Binding-site contacts:
Ligand atom C3 contacts residue ASN193 of chain 1.C at 3.9 Å.
Ligand atom C6 contacts residue GLN282 of chain 1.C at 4.3 Å.
Ligand atom O5 contacts residue THR195 of chain 1.C at 3.7 Å.
Ligand atom N2 contacts residue ASN193 of chain 1.C at 3.1 Å (h-bond).
Ligand atom C4 contacts residue ASN193 of chain 1.C at 4.2 Å.
Ligand atom O6 contacts residue PHE196 of chain 1.C at 4.5 Å.
Ligand atom O7 contacts residue ASN193 of chain 1.C at 3.6 Å.
Ligand atom O6 contacts residue GLU283 of chain 1.C at 3.2 Å.
Ligand atom C5 contacts residue THR195 of chain 1.C at 3.6 Å.
Ligand atom O5 contacts residue ASN193 of chain 1.C at 2.4 Å (h-bond).
Ligand atom C7 contacts residue ASN193 of chain 1.C at 3.3 Å.
Ligand atom C2 contacts residue ASN193 of chain 1.C at 2.5 Å.
Ligand atom C1 contacts residue THR195 of chain 1.C at 3.4 Å.
Ligand atom N2 contacts residue THR195 of chain 1.C at 4.3 Å.
Ligand atom C6 contacts residue PHE196 of chain 1.C at 4.1 Å (hydrophobic).
Ligand atom C2 contacts residue THR195 of chain 1.C at 4.3 Å.
Ligand atom O5 contacts residue GLN282 of chain 1.C at 3.7 Å.
Ligand atom C1 contacts residue GLN282 of chain 1.C at 4.5 Å.
Ligand atom C1 contacts residue ASN193 of chain 1.C at 1.4 Å.
Ligand atom C6 contacts residue GLU283 of chain 1.C at 4.1 Å.
Ligand atom C8 contacts residue ASN193 of chain 1.C at 4.0 Å.
Ligand atom C6 contacts residue THR195 of chain 1.C at 4.1 Å.
Ligand atom C5 contacts residue ASN193 of chain 1.C at 3.6 Å.
Ligand atom O6 contacts residue GLN282 of chain 1.C at 3.4 Å.

Sequence of chain 1.C:
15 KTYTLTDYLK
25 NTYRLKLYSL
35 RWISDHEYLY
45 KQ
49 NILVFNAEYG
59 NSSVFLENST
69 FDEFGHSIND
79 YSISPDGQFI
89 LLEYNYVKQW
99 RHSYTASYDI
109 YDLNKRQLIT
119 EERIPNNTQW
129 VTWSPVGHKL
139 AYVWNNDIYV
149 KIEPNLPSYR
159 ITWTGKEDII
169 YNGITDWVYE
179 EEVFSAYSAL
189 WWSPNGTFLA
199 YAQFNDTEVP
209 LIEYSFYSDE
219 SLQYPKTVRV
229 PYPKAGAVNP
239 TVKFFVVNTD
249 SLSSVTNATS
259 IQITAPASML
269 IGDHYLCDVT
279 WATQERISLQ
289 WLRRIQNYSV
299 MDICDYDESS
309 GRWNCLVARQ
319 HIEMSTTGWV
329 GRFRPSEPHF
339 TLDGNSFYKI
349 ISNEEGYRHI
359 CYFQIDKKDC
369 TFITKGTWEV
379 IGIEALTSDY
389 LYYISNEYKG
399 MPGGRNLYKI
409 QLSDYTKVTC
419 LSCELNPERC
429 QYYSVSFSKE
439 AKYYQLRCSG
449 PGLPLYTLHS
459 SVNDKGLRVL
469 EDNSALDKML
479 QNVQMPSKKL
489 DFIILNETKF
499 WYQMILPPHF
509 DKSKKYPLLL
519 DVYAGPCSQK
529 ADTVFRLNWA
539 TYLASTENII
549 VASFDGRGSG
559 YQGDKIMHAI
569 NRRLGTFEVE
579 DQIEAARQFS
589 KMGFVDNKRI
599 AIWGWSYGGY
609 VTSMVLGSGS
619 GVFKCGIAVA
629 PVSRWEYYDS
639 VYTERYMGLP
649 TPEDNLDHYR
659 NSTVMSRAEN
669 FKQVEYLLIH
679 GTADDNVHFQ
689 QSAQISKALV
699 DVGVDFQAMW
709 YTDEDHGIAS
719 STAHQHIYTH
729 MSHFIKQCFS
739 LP

This small molecule binds to this protein.
Small molecule (SMILES): CC(=O)N[C@@H]1[C@@H](O)[C@H](O)[C@@H](CO)O[C@H]1O